Sequence of chain 2.A:
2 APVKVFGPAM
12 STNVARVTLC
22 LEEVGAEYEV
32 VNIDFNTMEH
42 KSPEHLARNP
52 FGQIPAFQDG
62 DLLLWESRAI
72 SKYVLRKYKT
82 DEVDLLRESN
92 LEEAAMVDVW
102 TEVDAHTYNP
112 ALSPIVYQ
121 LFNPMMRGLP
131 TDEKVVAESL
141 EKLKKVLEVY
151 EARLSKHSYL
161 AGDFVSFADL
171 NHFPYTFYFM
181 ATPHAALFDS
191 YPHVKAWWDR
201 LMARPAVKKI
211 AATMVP

Sequence of chain 1.A:
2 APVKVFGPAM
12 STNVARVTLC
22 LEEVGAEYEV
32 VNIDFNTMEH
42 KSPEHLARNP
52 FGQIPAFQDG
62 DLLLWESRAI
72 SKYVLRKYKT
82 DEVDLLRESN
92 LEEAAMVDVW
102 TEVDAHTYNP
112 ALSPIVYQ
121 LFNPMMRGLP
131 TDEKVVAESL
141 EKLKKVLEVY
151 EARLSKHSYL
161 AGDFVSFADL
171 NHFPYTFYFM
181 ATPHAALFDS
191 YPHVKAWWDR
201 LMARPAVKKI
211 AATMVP

The protein below binds the small molecule below.
Small molecule (SMILES): N[C@@H](CCC(=O)N[C@@H](CSc1ccc([N+](=O)[O-])c2nonc12)C(=O)NCC(=O)O)C(=O)O

Binding-site contacts:
Ligand atom N4 contacts residue SER12 of chain 1.A at 3.9 Å.
Ligand atom O8 contacts residue GLU67 of chain 1.A at 3.6 Å.
Ligand atom C15 contacts residue GLU67 of chain 1.A at 3.5 Å.
Ligand atom C2 contacts residue ILE55 of chain 1.A at 3.2 Å (hydrophobic).
Ligand atom O7 contacts residue ASN14 of chain 1.A at 2.7 Å (h-bond).
Ligand atom C15 contacts residue ASN14 of chain 1.A at 3.6 Å.
Ligand atom C contacts residue GLU67 of chain 1.A at 3.3 Å.
Ligand atom O1 contacts residue PHE36 of chain 1.A at 3.8 Å.
Ligand atom C9 contacts residue PHE122 of chain 1.A at 3.6 Å (hydrophobic).
Ligand atom N1 contacts residue ILE55 of chain 1.A at 2.9 Å (h-bond).
Ligand atom C8 contacts residue PHE122 of chain 1.A at 3.4 Å (hydrophobic).
Ligand atom C8 contacts residue PHE36 of chain 1.A at 3.4 Å (hydrophobic).
Ligand atom N contacts residue GLU67 of chain 1.A at 2.9 Å (salt-bridge).
Ligand atom C7 contacts residue PHE122 of chain 1.A at 3.6 Å (hydrophobic).
Ligand atom C7 contacts residue PHE36 of chain 1.A at 3.4 Å (hydrophobic).
Ligand atom O5 contacts residue GLN54 of chain 1.A at 3.2 Å.
Ligand atom N2 contacts residue PHE36 of chain 1.A at 3.7 Å.
Ligand atom N5 contacts residue GLN54 of chain 1.A at 3.6 Å.
Ligand atom C2 contacts residue GLN54 of chain 1.A at 3.8 Å.
Ligand atom O8 contacts residue PRO56 of chain 1.A at 3.4 Å.
Ligand atom N contacts residue HIS107 of chain 2.A at 3.4 Å.
Ligand atom C14 contacts residue GLN54 of chain 1.A at 3.9 Å.
Ligand atom C3 contacts residue ILE55 of chain 1.A at 3.5 Å (hydrophobic).
Ligand atom O8 contacts residue SER68 of chain 1.A at 2.9 Å (h-bond).
Ligand atom O3 contacts residue GLN54 of chain 1.A at 2.8 Å (h-bond).
Ligand atom O6 contacts residue GLN54 of chain 1.A at 3.9 Å.
Ligand atom C6 contacts residue PHE36 of chain 1.A at 3.5 Å (hydrophobic).
Ligand atom C9 contacts residue PHE36 of chain 1.A at 3.7 Å (hydrophobic).
Ligand atom O2 contacts residue PRO9 of chain 1.A at 3.8 Å.
Ligand atom O7 contacts residue ARG69 of chain 1.A at 3.9 Å.
Ligand atom C5 contacts residue ILE55 of chain 1.A at 3.7 Å (hydrophobic).
Ligand atom O7 contacts residue SER68 of chain 1.A at 2.4 Å (h-bond).
Ligand atom C15 contacts residue SER68 of chain 1.A at 3.4 Å.
Ligand atom O5 contacts residue ILE55 of chain 1.A at 3.0 Å (h-bond).
Ligand atom O5 contacts residue PHE36 of chain 1.A at 3.4 Å.
Ligand atom C13 contacts residue HIS41 of chain 1.A at 3.9 Å.
Ligand atom O7 contacts residue ARG17 of chain 1.A at 3.3 Å (salt-bridge).
Ligand atom O contacts residue MET126 of chain 1.A at 3.7 Å.
Ligand atom C13 contacts residue PHE36 of chain 1.A at 3.8 Å (hydrophobic).
Ligand atom O4 contacts residue LYS42 of chain 1.A at 3.2 Å (salt-bridge).